This small molecule binds to this protein.
Small molecule (SMILES): CC(=O)N[C@@H]1[C@@H](O)[C@H](O)[C@@H](CO)O[C@H]1O

Sequence of chain 1.C:
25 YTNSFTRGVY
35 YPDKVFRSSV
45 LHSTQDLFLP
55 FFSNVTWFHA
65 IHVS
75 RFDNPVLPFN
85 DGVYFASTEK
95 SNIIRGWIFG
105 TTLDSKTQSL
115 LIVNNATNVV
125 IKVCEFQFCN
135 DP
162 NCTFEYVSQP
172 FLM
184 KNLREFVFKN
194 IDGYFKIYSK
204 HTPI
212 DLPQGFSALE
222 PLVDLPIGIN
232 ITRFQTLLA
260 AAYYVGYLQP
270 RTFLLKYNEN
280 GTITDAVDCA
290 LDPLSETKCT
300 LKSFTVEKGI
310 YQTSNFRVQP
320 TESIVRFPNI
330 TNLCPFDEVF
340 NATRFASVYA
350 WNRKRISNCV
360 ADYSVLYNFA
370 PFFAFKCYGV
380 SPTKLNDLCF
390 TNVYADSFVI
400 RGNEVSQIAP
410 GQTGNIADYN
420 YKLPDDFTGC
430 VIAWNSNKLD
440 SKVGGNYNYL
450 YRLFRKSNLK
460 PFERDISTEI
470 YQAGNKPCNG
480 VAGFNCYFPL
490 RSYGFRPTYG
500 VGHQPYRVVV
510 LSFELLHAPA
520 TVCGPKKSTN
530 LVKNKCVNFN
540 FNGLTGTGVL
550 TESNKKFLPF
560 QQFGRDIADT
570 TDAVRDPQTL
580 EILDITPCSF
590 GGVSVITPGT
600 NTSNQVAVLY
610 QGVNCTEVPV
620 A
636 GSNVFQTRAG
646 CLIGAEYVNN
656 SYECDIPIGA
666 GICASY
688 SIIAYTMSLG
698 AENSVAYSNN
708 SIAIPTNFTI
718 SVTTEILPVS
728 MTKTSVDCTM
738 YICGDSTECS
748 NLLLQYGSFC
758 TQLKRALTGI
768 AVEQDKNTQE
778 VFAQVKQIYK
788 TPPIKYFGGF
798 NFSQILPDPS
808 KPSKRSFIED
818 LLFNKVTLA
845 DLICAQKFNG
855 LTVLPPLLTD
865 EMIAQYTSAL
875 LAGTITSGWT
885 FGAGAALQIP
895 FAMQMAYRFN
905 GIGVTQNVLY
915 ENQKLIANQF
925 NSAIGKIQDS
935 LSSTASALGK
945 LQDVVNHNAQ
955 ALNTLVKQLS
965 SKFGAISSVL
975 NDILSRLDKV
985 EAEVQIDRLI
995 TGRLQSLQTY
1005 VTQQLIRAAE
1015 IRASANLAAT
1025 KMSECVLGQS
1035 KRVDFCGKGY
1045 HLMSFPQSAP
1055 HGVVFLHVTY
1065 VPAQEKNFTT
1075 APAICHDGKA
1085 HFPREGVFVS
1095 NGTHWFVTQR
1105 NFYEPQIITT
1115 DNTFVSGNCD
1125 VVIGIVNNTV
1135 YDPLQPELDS

Binding-site contacts:
Ligand atom N2 contacts residue ASN1131 of chain 1.C at 2.9 Å (h-bond).
Ligand atom O7 contacts residue ASN1131 of chain 1.C at 4.0 Å.
Ligand atom C1 contacts residue ASN1131 of chain 1.C at 1.4 Å.
Ligand atom C8 contacts residue ASN1131 of chain 1.C at 4.4 Å.
Ligand atom C4 contacts residue ASN1131 of chain 1.C at 4.2 Å.
Ligand atom C7 contacts residue ASN1131 of chain 1.C at 3.7 Å.
Ligand atom C3 contacts residue ASN1131 of chain 1.C at 3.8 Å.
Ligand atom C2 contacts residue ASN1131 of chain 1.C at 2.5 Å.
Ligand atom O5 contacts residue ASN1131 of chain 1.C at 2.4 Å (h-bond).
Ligand atom C5 contacts residue ASN1131 of chain 1.C at 3.7 Å.